This protein binds this small molecule.
Small molecule (SMILES): CC(=O)N[C@@H]1[C@@H](O)[C@H](O)[C@@H](CO)O[C@H]1O

Binding-site contacts:
Ligand atom C8 contacts residue GLN132 of chain 1.C at 4.0 Å.
Ligand atom C3 contacts residue ASN133 of chain 1.C at 3.8 Å.
Ligand atom C6 contacts residue ARG255 of chain 1.C at 4.4 Å.
Ligand atom C8 contacts residue ASN133 of chain 1.C at 4.5 Å.
Ligand atom O5 contacts residue ARG255 of chain 1.C at 3.9 Å.
Ligand atom N2 contacts residue ASN133 of chain 1.C at 3.0 Å (h-bond).
Ligand atom C2 contacts residue ASN133 of chain 1.C at 2.5 Å.
Ligand atom C7 contacts residue ASN133 of chain 1.C at 3.2 Å.
Ligand atom C1 contacts residue ASN133 of chain 1.C at 1.4 Å.
Ligand atom O7 contacts residue ASN133 of chain 1.C at 3.1 Å (h-bond).
Ligand atom C1 contacts residue ARG255 of chain 1.C at 4.1 Å.
Ligand atom O6 contacts residue ASN133 of chain 1.C at 4.3 Å.
Ligand atom C7 contacts residue GLN132 of chain 1.C at 4.4 Å.
Ligand atom C5 contacts residue ASN133 of chain 1.C at 3.6 Å.
Ligand atom O5 contacts residue ASN133 of chain 1.C at 2.3 Å (h-bond).
Ligand atom C5 contacts residue ARG255 of chain 1.C at 4.0 Å.
Ligand atom O6 contacts residue ARG255 of chain 1.C at 3.6 Å.
Ligand atom C4 contacts residue ASN133 of chain 1.C at 4.2 Å.

Sequence of chain 1.C:
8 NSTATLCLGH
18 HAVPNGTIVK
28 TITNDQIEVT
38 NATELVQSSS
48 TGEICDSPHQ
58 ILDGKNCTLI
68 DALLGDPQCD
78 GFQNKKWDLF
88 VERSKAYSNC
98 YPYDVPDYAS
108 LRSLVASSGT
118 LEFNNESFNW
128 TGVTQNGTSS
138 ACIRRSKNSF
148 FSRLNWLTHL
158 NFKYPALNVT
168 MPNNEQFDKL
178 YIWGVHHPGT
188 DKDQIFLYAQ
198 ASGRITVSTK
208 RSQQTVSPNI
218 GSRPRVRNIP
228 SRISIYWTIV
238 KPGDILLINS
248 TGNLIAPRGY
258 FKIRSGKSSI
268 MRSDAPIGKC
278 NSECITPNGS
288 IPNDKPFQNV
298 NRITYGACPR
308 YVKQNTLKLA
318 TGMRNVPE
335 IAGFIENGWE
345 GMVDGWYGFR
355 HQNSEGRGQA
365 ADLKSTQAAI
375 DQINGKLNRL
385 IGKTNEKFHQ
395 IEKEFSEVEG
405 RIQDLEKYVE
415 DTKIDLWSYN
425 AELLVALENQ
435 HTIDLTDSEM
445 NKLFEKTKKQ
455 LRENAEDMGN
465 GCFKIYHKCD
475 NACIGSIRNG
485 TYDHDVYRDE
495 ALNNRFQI